The protein below binds the small molecule below.
Small molecule (SMILES): Nc1ncnc2c1ncn2[C@H]1C[C@H](O)[C@@H](COP(=O)(O)O)O1

Sequence of chain 1.E:
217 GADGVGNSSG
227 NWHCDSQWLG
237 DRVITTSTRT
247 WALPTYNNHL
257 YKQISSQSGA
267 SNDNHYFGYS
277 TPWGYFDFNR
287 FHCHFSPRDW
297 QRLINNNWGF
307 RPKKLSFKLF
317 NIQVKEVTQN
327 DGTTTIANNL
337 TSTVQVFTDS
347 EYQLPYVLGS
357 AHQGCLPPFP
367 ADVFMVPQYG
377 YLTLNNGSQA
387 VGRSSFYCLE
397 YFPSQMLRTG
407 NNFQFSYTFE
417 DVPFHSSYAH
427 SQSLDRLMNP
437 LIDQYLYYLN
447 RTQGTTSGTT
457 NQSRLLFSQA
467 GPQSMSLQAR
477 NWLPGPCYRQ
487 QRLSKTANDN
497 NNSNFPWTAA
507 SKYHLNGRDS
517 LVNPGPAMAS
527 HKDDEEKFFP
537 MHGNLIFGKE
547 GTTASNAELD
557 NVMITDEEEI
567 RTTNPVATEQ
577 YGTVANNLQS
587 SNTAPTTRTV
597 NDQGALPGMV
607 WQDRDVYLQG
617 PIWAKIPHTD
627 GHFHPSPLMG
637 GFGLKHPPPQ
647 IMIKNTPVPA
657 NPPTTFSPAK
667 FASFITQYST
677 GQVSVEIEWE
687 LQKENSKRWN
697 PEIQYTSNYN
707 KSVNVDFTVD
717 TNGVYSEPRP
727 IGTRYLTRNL

Binding-site contacts:
Ligand atom N6 contacts residue GLY639 of chain 1.E at 2.9 Å (h-bond).
Ligand atom N6 contacts residue PRO633 of chain 1.E at 4.2 Å.
Ligand atom N9 contacts residue HIS630 of chain 1.E at 3.8 Å.
Ligand atom O2P contacts residue PRO631 of chain 1.E at 3.8 Å.
Ligand atom C2 contacts residue PRO631 of chain 1.E at 4.3 Å (hydrophobic).
Ligand atom N3 contacts residue PRO419 of chain 1.E at 4.2 Å.
Ligand atom C5 contacts residue PRO631 of chain 1.E at 4.1 Å (hydrophobic).
Ligand atom O2P contacts residue HIS628 of chain 1.E at 3.8 Å.
Ligand atom C5 contacts residue PRO419 of chain 1.E at 4.2 Å (hydrophobic).
Ligand atom C5 contacts residue SER632 of chain 1.E at 4.4 Å.
Ligand atom O5' contacts residue PRO631 of chain 1.E at 4.0 Å.
Ligand atom N6 contacts residue PRO631 of chain 1.E at 3.8 Å.
Ligand atom N7 contacts residue SER632 of chain 1.E at 3.8 Å.
Ligand atom N1 contacts residue PRO419 of chain 1.E at 4.2 Å.
Ligand atom N6 contacts residue SER632 of chain 1.E at 4.0 Å.
Ligand atom N7 contacts residue HIS630 of chain 1.E at 3.6 Å.
Ligand atom C6 contacts residue GLY639 of chain 1.E at 3.8 Å.
Ligand atom C2 contacts residue GLY639 of chain 1.E at 3.9 Å.
Ligand atom C1' contacts residue HIS630 of chain 1.E at 3.8 Å.
Ligand atom N7 contacts residue ASP609 of chain 1.E at 4.1 Å.
Ligand atom O4' contacts residue PRO631 of chain 1.E at 4.1 Å.
Ligand atom N6 contacts residue VAL418 of chain 1.E at 3.8 Å.
Ligand atom C6 contacts residue VAL418 of chain 1.E at 4.0 Å (hydrophobic).
Ligand atom O5' contacts residue PHE629 of chain 1.E at 3.9 Å.
Ligand atom C2 contacts residue PRO419 of chain 1.E at 4.2 Å (hydrophobic).
Ligand atom N1 contacts residue VAL418 of chain 1.E at 3.8 Å.
Ligand atom N9 contacts residue PRO419 of chain 1.E at 4.2 Å.
Ligand atom N6 contacts residue GLY637 of chain 1.E at 4.0 Å.
Ligand atom N6 contacts residue PHE638 of chain 1.E at 3.8 Å.
Ligand atom O2P contacts residue PHE629 of chain 1.E at 3.4 Å (h-bond).
Ligand atom C8 contacts residue ASP609 of chain 1.E at 4.4 Å.
Ligand atom C8 contacts residue HIS630 of chain 1.E at 3.1 Å.
Ligand atom C6 contacts residue PRO419 of chain 1.E at 4.3 Å (hydrophobic).
Ligand atom C4 contacts residue PRO419 of chain 1.E at 4.0 Å (hydrophobic).
Ligand atom O4' contacts residue HIS630 of chain 1.E at 4.2 Å.
Ligand atom C6 contacts residue PRO631 of chain 1.E at 3.6 Å (hydrophobic).
Ligand atom N1 contacts residue GLY639 of chain 1.E at 3.1 Å (h-bond).
Ligand atom N1 contacts residue PRO631 of chain 1.E at 3.8 Å.
Ligand atom C2' contacts residue PRO419 of chain 1.E at 4.0 Å (hydrophobic).
Ligand atom P contacts residue PHE629 of chain 1.E at 4.4 Å.